Sequence of chain 1.E:
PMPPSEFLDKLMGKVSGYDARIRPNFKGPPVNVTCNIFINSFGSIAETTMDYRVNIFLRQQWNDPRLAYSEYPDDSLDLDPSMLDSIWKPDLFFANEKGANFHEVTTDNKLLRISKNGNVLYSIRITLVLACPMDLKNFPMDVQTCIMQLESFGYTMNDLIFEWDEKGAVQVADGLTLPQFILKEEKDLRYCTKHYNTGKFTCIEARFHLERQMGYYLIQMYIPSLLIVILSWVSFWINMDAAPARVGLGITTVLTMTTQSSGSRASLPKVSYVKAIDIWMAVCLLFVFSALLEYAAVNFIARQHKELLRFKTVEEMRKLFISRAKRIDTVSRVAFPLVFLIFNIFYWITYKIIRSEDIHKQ

This protein binds this small molecule.
Small molecule (SMILES): CCCCCCCC(=O)OC[C@H](COP(=O)(O)O[C@@H]1[C@H](O)[C@H](O)[C@@H](OP(=O)(O)O)[C@H](OP(=O)(O)O)[C@H]1O)OC(=O)CCCCCCC

Binding-site contacts:
Ligand atom C3B contacts residue VAL421 of chain 1.E at 4.4 Å (hydrophobic).
Ligand atom C8B contacts residue PHE317 of chain 1.E at 4.3 Å (hydrophobic).
Ligand atom C4A contacts residue LEU323 of chain 1.E at 4.2 Å (hydrophobic).
Ligand atom O11 contacts residue VAL413 of chain 1.E at 3.3 Å.
Ligand atom O13 contacts residue VAL413 of chain 1.E at 4.1 Å.
Ligand atom C8B contacts residue LEU316 of chain 1.E at 3.7 Å (hydrophobic).
Ligand atom C6B contacts residue VAL421 of chain 1.E at 4.0 Å (hydrophobic).
Ligand atom P1 contacts residue VAL413 of chain 1.E at 4.1 Å.
Ligand atom C7B contacts residue LEU316 of chain 1.E at 3.8 Å (hydrophobic).
Ligand atom C4A contacts residue SER320 of chain 1.E at 4.0 Å.
Ligand atom C6A contacts residue SER320 of chain 1.E at 4.0 Å.
Ligand atom C5B contacts residue PHE418 of chain 1.E at 4.3 Å (hydrophobic).
Ligand atom C5B contacts residue SER320 of chain 1.E at 4.3 Å.
Ligand atom O12 contacts residue VAL413 of chain 1.E at 4.5 Å.
Ligand atom C6B contacts residue PHE317 of chain 1.E at 3.7 Å (hydrophobic).
Ligand atom C5B contacts residue PHE317 of chain 1.E at 4.4 Å (hydrophobic).
Ligand atom C6A contacts residue LEU323 of chain 1.E at 4.0 Å (hydrophobic).
Ligand atom C2B contacts residue PHE418 of chain 1.E at 3.9 Å (hydrophobic).